This protein binds this small molecule.
Small molecule (SMILES): CC(=O)N[C@@H]1[C@@H](O)[C@H](O)[C@@H](CO)O[C@H]1O

Sequence of chain 1.E:
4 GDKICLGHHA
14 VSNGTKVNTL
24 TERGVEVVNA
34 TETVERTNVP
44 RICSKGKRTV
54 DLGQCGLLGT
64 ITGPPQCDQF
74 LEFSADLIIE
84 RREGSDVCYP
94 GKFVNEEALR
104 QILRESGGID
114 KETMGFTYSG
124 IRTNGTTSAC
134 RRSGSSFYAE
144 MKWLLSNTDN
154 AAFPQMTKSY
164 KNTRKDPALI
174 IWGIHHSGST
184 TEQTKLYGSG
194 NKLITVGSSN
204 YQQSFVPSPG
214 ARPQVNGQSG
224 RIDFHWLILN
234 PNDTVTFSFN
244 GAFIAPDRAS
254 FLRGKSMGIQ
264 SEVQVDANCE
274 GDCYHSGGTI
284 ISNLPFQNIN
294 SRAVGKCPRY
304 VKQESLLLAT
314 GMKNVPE

Binding-site contacts:
Ligand atom C7 contacts residue ASN79 of chain 1.F at 3.8 Å.
Ligand atom O3 contacts residue GLU72 of chain 1.F at 4.3 Å.
Ligand atom C8 contacts residue ASN79 of chain 1.F at 3.5 Å.
Ligand atom O6 contacts residue ARG85 of chain 1.F at 4.4 Å.
Ligand atom C2 contacts residue ASN82 of chain 1.F at 2.5 Å.
Ligand atom C8 contacts residue GLU72 of chain 1.F at 3.4 Å.
Ligand atom N2 contacts residue GLU72 of chain 1.F at 4.1 Å.
Ligand atom O6 contacts residue ARG295 of chain 1.E at 4.3 Å.
Ligand atom C1 contacts residue ASN82 of chain 1.F at 1.4 Å.
Ligand atom C8 contacts residue ARG75 of chain 1.F at 3.3 Å.
Ligand atom C3 contacts residue ASN82 of chain 1.F at 3.9 Å.
Ligand atom C7 contacts residue GLU72 of chain 1.F at 3.9 Å.
Ligand atom C8 contacts residue GLY78 of chain 1.F at 4.2 Å.
Ligand atom O5 contacts residue ASN82 of chain 1.F at 2.3 Å (h-bond).
Ligand atom O7 contacts residue ASN82 of chain 1.F at 3.8 Å.
Ligand atom N2 contacts residue ASN82 of chain 1.F at 3.0 Å (h-bond).
Ligand atom O7 contacts residue ASN79 of chain 1.F at 3.5 Å (h-bond).
Ligand atom O6 contacts residue SER294 of chain 1.E at 4.4 Å.
Ligand atom O5 contacts residue ARG85 of chain 1.F at 4.4 Å.
Ligand atom C5 contacts residue ASN82 of chain 1.F at 3.6 Å.
Ligand atom C7 contacts residue ASN82 of chain 1.F at 3.6 Å.
Ligand atom C4 contacts residue ASN82 of chain 1.F at 4.2 Å.

Sequence of chain 1.F:
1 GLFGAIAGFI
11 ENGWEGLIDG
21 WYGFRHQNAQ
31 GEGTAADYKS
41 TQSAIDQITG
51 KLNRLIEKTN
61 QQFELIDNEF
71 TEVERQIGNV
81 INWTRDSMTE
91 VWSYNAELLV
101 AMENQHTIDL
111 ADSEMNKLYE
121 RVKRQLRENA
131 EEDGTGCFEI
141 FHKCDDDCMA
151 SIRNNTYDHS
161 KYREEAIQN